Sequence of chain 1.D:
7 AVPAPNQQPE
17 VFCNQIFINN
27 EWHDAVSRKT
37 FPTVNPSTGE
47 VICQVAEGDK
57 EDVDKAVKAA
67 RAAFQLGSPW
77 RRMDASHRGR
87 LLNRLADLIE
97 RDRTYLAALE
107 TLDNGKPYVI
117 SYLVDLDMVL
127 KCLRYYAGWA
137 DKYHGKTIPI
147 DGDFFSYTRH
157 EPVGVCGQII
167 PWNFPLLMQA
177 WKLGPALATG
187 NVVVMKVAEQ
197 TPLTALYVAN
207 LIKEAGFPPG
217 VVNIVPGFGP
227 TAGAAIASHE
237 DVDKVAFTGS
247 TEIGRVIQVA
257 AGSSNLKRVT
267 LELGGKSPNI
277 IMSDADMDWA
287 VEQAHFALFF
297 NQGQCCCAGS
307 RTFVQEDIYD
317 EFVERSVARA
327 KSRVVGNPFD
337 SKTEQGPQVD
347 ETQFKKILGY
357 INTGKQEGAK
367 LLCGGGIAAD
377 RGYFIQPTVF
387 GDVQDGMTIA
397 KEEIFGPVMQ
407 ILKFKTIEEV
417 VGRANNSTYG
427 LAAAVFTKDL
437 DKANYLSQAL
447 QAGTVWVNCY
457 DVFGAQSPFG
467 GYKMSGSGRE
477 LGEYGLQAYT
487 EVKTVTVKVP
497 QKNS

Binding-site contacts:
Ligand atom C3 contacts residue PHE170 of chain 1.D at 3.7 Å (hydrophobic).
Ligand atom C2 contacts residue ASP457 of chain 1.D at 4.3 Å.
Ligand atom C2 contacts residue PHE170 of chain 1.D at 3.7 Å (hydrophobic).
Ligand atom C5 contacts residue MET174 of chain 1.D at 4.1 Å (hydrophobic).
Ligand atom C3 contacts residue CYS303 of chain 1.D at 3.8 Å (hydrophobic).
Ligand atom C9 contacts residue PHE170 of chain 1.D at 3.9 Å (hydrophobic).
Ligand atom C10 contacts residue CYS302 of chain 1.D at 3.0 Å (hydrophobic).
Ligand atom C2 contacts residue PHE459 of chain 1.D at 3.5 Å (hydrophobic).
Ligand atom C1 contacts residue PHE170 of chain 1.D at 4.0 Å (hydrophobic).
Ligand atom C2 contacts residue CYS301 of chain 1.D at 4.3 Å (hydrophobic).
Ligand atom C7 contacts residue MET124 of chain 1.D at 3.9 Å (hydrophobic).
Ligand atom C6 contacts residue LEU173 of chain 1.D at 3.9 Å (hydrophobic).
Ligand atom C11 contacts residue PHE465 of chain 1.D at 3.4 Å (hydrophobic).
Ligand atom O9 contacts residue PHE170 of chain 1.D at 3.6 Å.
Ligand atom C9 contacts residue CYS302 of chain 1.D at 3.3 Å (hydrophobic).
Ligand atom C11 contacts residue CYS302 of chain 1.D at 1.8 Å (hydrophobic).
Ligand atom C8 contacts residue PHE459 of chain 1.D at 4.2 Å (hydrophobic).
Ligand atom O9 contacts residue ASN169 of chain 1.D at 3.7 Å.
Ligand atom C4 contacts residue CYS303 of chain 1.D at 4.3 Å (hydrophobic).
Ligand atom C3 contacts residue CYS301 of chain 1.D at 4.0 Å (hydrophobic).
Ligand atom C8 contacts residue PHE296 of chain 1.D at 3.3 Å (hydrophobic).
Ligand atom C1 contacts residue PHE459 of chain 1.D at 3.5 Å (hydrophobic).
Ligand atom O9 contacts residue CYS301 of chain 1.D at 3.7 Å.
Ligand atom C8 contacts residue ASP457 of chain 1.D at 3.9 Å.
Ligand atom C5 contacts residue TRP177 of chain 1.D at 3.9 Å (hydrophobic).
Ligand atom C2 contacts residue PHE296 of chain 1.D at 4.3 Å (hydrophobic).
Ligand atom C3 contacts residue PHE459 of chain 1.D at 3.9 Å (hydrophobic).
Ligand atom C7 contacts residue PHE296 of chain 1.D at 4.2 Å (hydrophobic).
Ligand atom C4 contacts residue PHE170 of chain 1.D at 3.6 Å (hydrophobic).
Ligand atom C6 contacts residue PHE459 of chain 1.D at 4.0 Å (hydrophobic).
Ligand atom C5 contacts residue PHE459 of chain 1.D at 4.3 Å (hydrophobic).
Ligand atom C6 contacts residue PHE170 of chain 1.D at 4.2 Å (hydrophobic).
Ligand atom C10 contacts residue TRP177 of chain 1.D at 4.0 Å (hydrophobic).
Ligand atom C10 contacts residue MET174 of chain 1.D at 4.2 Å (hydrophobic).
Ligand atom C10 contacts residue PHE465 of chain 1.D at 3.9 Å (hydrophobic).
Ligand atom C7 contacts residue PHE459 of chain 1.D at 3.7 Å (hydrophobic).
Ligand atom C4 contacts residue PHE459 of chain 1.D at 4.2 Å (hydrophobic).
Ligand atom C9 contacts residue CYS303 of chain 1.D at 4.4 Å (hydrophobic).
Ligand atom O9 contacts residue CYS302 of chain 1.D at 3.0 Å (h-bond).
Ligand atom C5 contacts residue PHE170 of chain 1.D at 4.0 Å (hydrophobic).

A protein and the small-molecule ligand that binds it are described below.
Small molecule (SMILES): CCC(=O)c1ccc(CC)cc1